Sequence of chain 3.A:
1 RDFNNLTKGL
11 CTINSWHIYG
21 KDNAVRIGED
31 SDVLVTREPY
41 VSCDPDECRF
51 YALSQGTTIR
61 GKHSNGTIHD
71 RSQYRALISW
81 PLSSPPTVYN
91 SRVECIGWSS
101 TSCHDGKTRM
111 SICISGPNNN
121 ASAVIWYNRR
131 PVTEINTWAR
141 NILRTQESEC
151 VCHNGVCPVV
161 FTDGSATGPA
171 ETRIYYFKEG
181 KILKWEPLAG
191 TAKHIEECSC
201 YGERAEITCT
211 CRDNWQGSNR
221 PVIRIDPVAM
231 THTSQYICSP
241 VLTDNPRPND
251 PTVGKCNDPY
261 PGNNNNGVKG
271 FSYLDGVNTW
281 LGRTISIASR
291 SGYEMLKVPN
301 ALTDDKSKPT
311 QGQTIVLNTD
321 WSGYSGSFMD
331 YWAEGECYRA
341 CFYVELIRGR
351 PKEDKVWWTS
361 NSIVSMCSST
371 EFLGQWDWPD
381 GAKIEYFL

A small-molecule ligand and the protein it binds are described below.
Small molecule (SMILES): CC(=O)N[C@@H]1[C@@H](O)[C@H](O)[C@@H](CO)O[C@H]1O

Binding-site contacts:
Ligand atom O4 contacts residue TRP357 of chain 3.A at 4.4 Å.
Ligand atom C5 contacts residue ASN65 of chain 3.A at 4.0 Å.
Ligand atom C5 contacts residue TRP357 of chain 3.A at 3.9 Å (hydrophobic).
Ligand atom O7 contacts residue ASN65 of chain 3.A at 3.6 Å.
Ligand atom C4 contacts residue TRP357 of chain 3.A at 4.4 Å (hydrophobic).
Ligand atom O5 contacts residue ASN65 of chain 3.A at 2.7 Å (h-bond).
Ligand atom C2 contacts residue ASN65 of chain 3.A at 2.8 Å.
Ligand atom O5 contacts residue TRP357 of chain 3.A at 4.3 Å.
Ligand atom C1 contacts residue ASN65 of chain 3.A at 1.9 Å.
Ligand atom C1 contacts residue TRP357 of chain 3.A at 3.8 Å (hydrophobic).
Ligand atom N2 contacts residue ASN65 of chain 3.A at 3.1 Å (h-bond).
Ligand atom C7 contacts residue TRP357 of chain 3.A at 4.0 Å (hydrophobic).
Ligand atom C7 contacts residue ASN65 of chain 3.A at 3.5 Å.
Ligand atom C2 contacts residue TRP357 of chain 3.A at 4.3 Å (hydrophobic).
Ligand atom C8 contacts residue TRP357 of chain 3.A at 3.3 Å (hydrophobic).
Ligand atom C8 contacts residue ASN65 of chain 3.A at 4.4 Å.
Ligand atom N2 contacts residue TRP357 of chain 3.A at 3.5 Å.
Ligand atom C3 contacts residue TRP357 of chain 3.A at 3.9 Å (hydrophobic).
Ligand atom O3 contacts residue TRP357 of chain 3.A at 4.3 Å.
Ligand atom C3 contacts residue ASN65 of chain 3.A at 4.2 Å.